Binding-site contacts:
Ligand atom N39 contacts residue PHE240 of chain 1.G at 3.5 Å.
Ligand atom N38 contacts residue ARG242 of chain 1.G at 3.5 Å (salt-bridge).
Ligand atom C40 contacts residue PHE240 of chain 1.G at 3.6 Å (hydrophobic).
Ligand atom O26 contacts residue GLN356 of chain 1.H at 2.6 Å (h-bond).
Ligand atom C02 contacts residue ALA278 of chain 1.G at 3.5 Å (hydrophobic).
Ligand atom C22 contacts residue ALA217 of chain 1.G at 3.0 Å (hydrophobic).
Ligand atom N01 contacts residue ALA278 of chain 1.G at 3.2 Å.
Ligand atom C36 contacts residue ARG242 of chain 1.G at 3.2 Å.
Ligand atom O44 contacts residue PRO281 of chain 1.G at 3.4 Å.
Ligand atom N01 contacts residue TYR304 of chain 1.G at 3.1 Å (h-bond).
Ligand atom O23 contacts residue PHE139 of chain 1.G at 3.5 Å.
Ligand atom O17 contacts residue ILE341 of chain 1.G at 3.3 Å (h-bond).
Ligand atom O16 contacts residue SER277 of chain 1.G at 2.7 Å (h-bond).
Ligand atom C37 contacts residue ARG242 of chain 1.G at 3.4 Å.
Ligand atom O27 contacts residue ILE219 of chain 1.G at 3.5 Å.
Ligand atom O25 contacts residue HIS138 of chain 1.G at 3.0 Å (h-bond).
Ligand atom N35 contacts residue ARG242 of chain 1.G at 3.2 Å (salt-bridge).
Ligand atom O26 contacts residue THR355 of chain 1.H at 3.2 Å.
Ligand atom O10 contacts residue ALA340 of chain 1.G at 3.5 Å.
Ligand atom O16 contacts residue TYR304 of chain 1.G at 3.5 Å.
Ligand atom O20 contacts residue ALA343 of chain 1.G at 2.9 Å (h-bond).
Ligand atom C04 contacts residue ALA340 of chain 1.G at 3.5 Å (hydrophobic).
Ligand atom O15 contacts residue ARG242 of chain 1.G at 2.8 Å (salt-bridge).
Ligand atom N38 contacts residue ARG232 of chain 1.H at 3.4 Å.
Ligand atom N08 contacts residue ALA340 of chain 1.G at 3.6 Å.
Ligand atom O30 contacts residue GLN356 of chain 1.H at 3.5 Å.
Ligand atom C19 contacts residue ILE219 of chain 1.G at 3.5 Å (hydrophobic).
Ligand atom N35 contacts residue ARG232 of chain 1.H at 2.8 Å (salt-bridge).
Ligand atom O25 contacts residue GLN356 of chain 1.H at 3.2 Å.
Ligand atom N39 contacts residue ARG242 of chain 1.G at 3.6 Å (salt-bridge).
Ligand atom N38 contacts residue ASP231 of chain 1.H at 2.9 Å (salt-bridge).
Ligand atom O30 contacts residue HIS357 of chain 1.H at 2.9 Å (h-bond).
Ligand atom O20 contacts residue ILE341 of chain 1.G at 3.0 Å (h-bond).
Ligand atom O44 contacts residue ARG366 of chain 1.G at 2.9 Å (salt-bridge).
Ligand atom C07 contacts residue ALA339 of chain 1.G at 3.5 Å (hydrophobic).
Ligand atom C21 contacts residue ALA217 of chain 1.G at 3.1 Å (hydrophobic).
Ligand atom C05 contacts residue ALA340 of chain 1.G at 3.5 Å (hydrophobic).
Ligand atom O20 contacts residue PRO342 of chain 1.G at 3.1 Å.
Ligand atom N06 contacts residue ARG366 of chain 1.G at 3.2 Å (salt-bridge).
Ligand atom O10 contacts residue ILE219 of chain 1.G at 3.5 Å.

Sequence of chain 1.H:
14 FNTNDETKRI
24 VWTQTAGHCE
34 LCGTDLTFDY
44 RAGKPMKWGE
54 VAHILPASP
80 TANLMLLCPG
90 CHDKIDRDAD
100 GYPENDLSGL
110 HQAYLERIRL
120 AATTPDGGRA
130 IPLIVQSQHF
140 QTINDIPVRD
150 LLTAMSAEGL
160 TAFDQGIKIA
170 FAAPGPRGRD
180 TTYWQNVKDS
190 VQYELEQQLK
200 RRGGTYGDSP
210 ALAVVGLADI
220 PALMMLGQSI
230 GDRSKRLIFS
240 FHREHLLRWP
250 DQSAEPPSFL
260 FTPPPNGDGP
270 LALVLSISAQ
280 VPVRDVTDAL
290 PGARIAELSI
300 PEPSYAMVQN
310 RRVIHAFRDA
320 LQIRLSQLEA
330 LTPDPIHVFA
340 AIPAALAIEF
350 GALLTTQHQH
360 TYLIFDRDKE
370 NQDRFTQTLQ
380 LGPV

Sequence of chain 1.G:
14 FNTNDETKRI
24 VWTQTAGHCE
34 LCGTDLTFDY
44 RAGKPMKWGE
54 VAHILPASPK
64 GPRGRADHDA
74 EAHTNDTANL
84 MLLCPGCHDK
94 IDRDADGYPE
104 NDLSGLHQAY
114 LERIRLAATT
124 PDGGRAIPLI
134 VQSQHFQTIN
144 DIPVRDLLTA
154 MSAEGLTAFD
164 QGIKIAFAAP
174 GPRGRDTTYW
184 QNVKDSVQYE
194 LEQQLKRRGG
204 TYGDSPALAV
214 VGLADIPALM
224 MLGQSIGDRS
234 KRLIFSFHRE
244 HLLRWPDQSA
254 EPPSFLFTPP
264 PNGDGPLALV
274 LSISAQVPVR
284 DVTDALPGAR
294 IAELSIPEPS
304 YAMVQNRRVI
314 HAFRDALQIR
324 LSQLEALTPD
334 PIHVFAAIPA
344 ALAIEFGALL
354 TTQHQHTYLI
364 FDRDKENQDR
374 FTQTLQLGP

The small molecule below binds the protein below.
Small molecule (SMILES): Nc1nc2c(ncn2[C@@H]2O[C@@H]3COP(=O)(O)O[C@@H]4[C@H](O)[C@@H](COP(=O)(O)O[C@H]3[C@H]2O)O[C@H]4n2cnc3c(N)ncnc32)c(=O)[nH]1